This small molecule binds to this protein.
Small molecule (SMILES): CCc1[nH]nc(C(=O)Nc2ccc([C@H]3CNCCO3)cc2)c1C

Sequence of chain 1.C:
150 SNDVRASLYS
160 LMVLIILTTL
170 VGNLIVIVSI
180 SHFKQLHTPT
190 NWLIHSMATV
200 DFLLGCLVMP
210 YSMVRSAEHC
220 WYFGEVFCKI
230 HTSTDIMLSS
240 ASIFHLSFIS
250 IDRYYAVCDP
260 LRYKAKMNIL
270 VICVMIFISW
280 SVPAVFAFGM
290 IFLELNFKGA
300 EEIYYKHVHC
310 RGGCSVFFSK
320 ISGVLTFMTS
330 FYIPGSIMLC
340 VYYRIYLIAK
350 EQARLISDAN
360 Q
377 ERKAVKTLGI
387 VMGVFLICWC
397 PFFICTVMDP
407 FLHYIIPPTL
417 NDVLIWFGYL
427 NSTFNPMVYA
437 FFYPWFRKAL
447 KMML

Binding-site contacts:
Ligand atom C5 contacts residue ILE235 of chain 1.C at 4.2 Å (hydrophobic).
Ligand atom C7 contacts residue PHE317 of chain 1.C at 4.2 Å (hydrophobic).
Ligand atom C7 contacts residue ILE235 of chain 1.C at 4.1 Å (hydrophobic).
Ligand atom N3 contacts residue THR325 of chain 1.C at 4.1 Å.
Ligand atom C17 contacts residue SER239 of chain 1.C at 3.0 Å.
Ligand atom C2 contacts residue THR328 of chain 1.C at 4.1 Å.
Ligand atom N1 contacts residue PHE285 of chain 1.C at 3.2 Å.
Ligand atom C8 contacts residue ILE235 of chain 1.C at 4.1 Å (hydrophobic).
Ligand atom C6 contacts residue SER239 of chain 1.C at 3.8 Å.
Ligand atom C13 contacts residue PHE398 of chain 1.C at 3.9 Å (hydrophobic).
Ligand atom C15 contacts residue SER239 of chain 1.C at 3.5 Å.
Ligand atom C1 contacts residue PHE243 of chain 1.C at 3.7 Å (hydrophobic).
Ligand atom O1 contacts residue PHE317 of chain 1.C at 4.1 Å.
Ligand atom N3 contacts residue SER329 of chain 1.C at 3.8 Å.
Ligand atom C11 contacts residue ASP234 of chain 1.C at 3.8 Å.
Ligand atom C17 contacts residue SER329 of chain 1.C at 3.2 Å.
Ligand atom N3 contacts residue SER239 of chain 1.C at 3.4 Å (h-bond).
Ligand atom C12 contacts residue ILE421 of chain 1.C at 3.7 Å (hydrophobic).
Ligand atom C1 contacts residue PRO282 of chain 1.C at 3.9 Å (hydrophobic).
Ligand atom N3 contacts residue ILE235 of chain 1.C at 4.2 Å.
Ligand atom C11 contacts residue SER238 of chain 1.C at 3.2 Å.
Ligand atom C16 contacts residue SER239 of chain 1.C at 3.8 Å.
Ligand atom N2 contacts residue PHE285 of chain 1.C at 3.1 Å.
Ligand atom C14 contacts residue SER238 of chain 1.C at 3.6 Å.
Ligand atom C12 contacts residue ASP234 of chain 1.C at 3.2 Å.
Ligand atom C5 contacts residue THR325 of chain 1.C at 3.5 Å.
Ligand atom C12 contacts residue PHE398 of chain 1.C at 4.0 Å (hydrophobic).
Ligand atom C15 contacts residue PHE399 of chain 1.C at 4.1 Å (hydrophobic).
Ligand atom C11 contacts residue TRP395 of chain 1.C at 3.9 Å (hydrophobic).
Ligand atom C13 contacts residue ASP234 of chain 1.C at 3.1 Å.
Ligand atom O2 contacts residue ASP234 of chain 1.C at 3.5 Å (salt-bridge).
Ligand atom C16 contacts residue SER329 of chain 1.C at 3.8 Å.
Ligand atom O1 contacts residue THR325 of chain 1.C at 2.9 Å.
Ligand atom C6 contacts residue ILE235 of chain 1.C at 4.1 Å (hydrophobic).
Ligand atom C4 contacts residue SER329 of chain 1.C at 4.2 Å.
Ligand atom C10 contacts residue PHE398 of chain 1.C at 3.7 Å (hydrophobic).
Ligand atom C3 contacts residue PHE285 of chain 1.C at 4.2 Å (hydrophobic).
Ligand atom N4 contacts residue ASP234 of chain 1.C at 2.9 Å (salt-bridge).
Ligand atom N4 contacts residue SER238 of chain 1.C at 3.7 Å.
Ligand atom C6 contacts residue PHE399 of chain 1.C at 4.2 Å (hydrophobic).